Sequence of chain 1.A:
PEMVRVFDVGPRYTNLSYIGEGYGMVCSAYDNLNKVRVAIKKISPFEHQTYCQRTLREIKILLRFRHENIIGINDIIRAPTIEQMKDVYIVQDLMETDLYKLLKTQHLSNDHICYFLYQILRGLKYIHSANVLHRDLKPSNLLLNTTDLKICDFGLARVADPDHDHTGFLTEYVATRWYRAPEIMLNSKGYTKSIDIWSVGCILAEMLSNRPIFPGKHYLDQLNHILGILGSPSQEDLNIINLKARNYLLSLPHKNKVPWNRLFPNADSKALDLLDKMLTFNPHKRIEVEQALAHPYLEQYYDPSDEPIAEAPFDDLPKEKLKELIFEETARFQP

Binding-site contacts:
Ligand atom C2 contacts residue LEU111 of chain 1.A at 3.8 Å (hydrophobic).
Ligand atom NAO contacts residue GLU37 of chain 1.A at 3.0 Å (salt-bridge).
Ligand atom C6 contacts residue ASP110 of chain 1.A at 3.6 Å.
Ligand atom CAR contacts residue LYS118 of chain 1.A at 3.6 Å.
Ligand atom N1 contacts residue MET112 of chain 1.A at 2.9 Å (h-bond).
Ligand atom OAU contacts residue ASP115 of chain 1.A at 2.6 Å (salt-bridge).
Ligand atom NAP contacts residue GLU37 of chain 1.A at 3.3 Å (salt-bridge).
Ligand atom N6 contacts residue GLN109 of chain 1.A at 3.1 Å (h-bond).
Ligand atom OAF contacts residue LYS58 of chain 1.A at 3.5 Å.
Ligand atom CAB contacts residue GLN109 of chain 1.A at 3.3 Å.
Ligand atom CAB contacts residue ILE107 of chain 1.A at 3.6 Å (hydrophobic).
Ligand atom CAA contacts residue ILE107 of chain 1.A at 3.0 Å (hydrophobic).
Ligand atom NAD contacts residue GLN109 of chain 1.A at 2.9 Å (h-bond).
Ligand atom OAU contacts residue LYS118 of chain 1.A at 3.1 Å (salt-bridge).
Ligand atom C2 contacts residue MET112 of chain 1.A at 3.0 Å (hydrophobic).
Ligand atom CAC contacts residue GLN109 of chain 1.A at 3.3 Å.
Ligand atom CAA contacts residue ALA56 of chain 1.A at 3.3 Å (hydrophobic).
Ligand atom CAT contacts residue ASP115 of chain 1.A at 3.4 Å.
Ligand atom NAQ contacts residue GLY38 of chain 1.A at 3.5 Å.
Ligand atom N1 contacts residue ASP110 of chain 1.A at 3.6 Å (salt-bridge).
Ligand atom N1 contacts residue ALA56 of chain 1.A at 3.4 Å.
Ligand atom N6 contacts residue LEU160 of chain 1.A at 3.7 Å.
Ligand atom N3 contacts residue MET112 of chain 1.A at 3.8 Å.
Ligand atom CAA contacts residue GLN109 of chain 1.A at 3.7 Å.
Ligand atom CAA contacts residue ILE57 of chain 1.A at 3.8 Å (hydrophobic).
Ligand atom CAC contacts residue LYS58 of chain 1.A at 3.6 Å.
Ligand atom N6 contacts residue ASP110 of chain 1.A at 2.9 Å (salt-bridge).
Ligand atom N7 contacts residue GLN109 of chain 1.A at 3.8 Å.
Ligand atom OAS contacts residue ILE35 of chain 1.A at 3.6 Å.
Ligand atom N6 contacts residue ALA56 of chain 1.A at 3.5 Å.
Ligand atom N1 contacts residue LEU111 of chain 1.A at 3.8 Å.
Ligand atom N7 contacts residue LEU160 of chain 1.A at 3.9 Å.
Ligand atom CAA contacts residue LYS58 of chain 1.A at 3.3 Å.
Ligand atom CAN contacts residue GLU37 of chain 1.A at 3.8 Å.
Ligand atom CAB contacts residue LYS58 of chain 1.A at 3.5 Å.
Ligand atom C6 contacts residue MET112 of chain 1.A at 3.9 Å (hydrophobic).
Ligand atom OAL contacts residue VAL43 of chain 1.A at 3.7 Å.
Ligand atom C6 contacts residue ALA56 of chain 1.A at 3.4 Å (hydrophobic).
Ligand atom OAS contacts residue LYS118 of chain 1.A at 2.4 Å (salt-bridge).
Ligand atom NAP contacts residue GLY38 of chain 1.A at 3.9 Å.

The protein below binds the small molecule below.
Small molecule (SMILES): C#CCNC(=O)CSc1nc2c(N)ncnc2n1[C@@H]1O[C@H](CN=[N+]=N)[C@@H](O)[C@H]1O